A protein and the small-molecule ligand that binds it are described below.
Small molecule (SMILES): CC(=O)N[C@@H]1[C@@H](O)[C@H](O)[C@@H](CO)O[C@H]1O

Sequence of chain 1.B:
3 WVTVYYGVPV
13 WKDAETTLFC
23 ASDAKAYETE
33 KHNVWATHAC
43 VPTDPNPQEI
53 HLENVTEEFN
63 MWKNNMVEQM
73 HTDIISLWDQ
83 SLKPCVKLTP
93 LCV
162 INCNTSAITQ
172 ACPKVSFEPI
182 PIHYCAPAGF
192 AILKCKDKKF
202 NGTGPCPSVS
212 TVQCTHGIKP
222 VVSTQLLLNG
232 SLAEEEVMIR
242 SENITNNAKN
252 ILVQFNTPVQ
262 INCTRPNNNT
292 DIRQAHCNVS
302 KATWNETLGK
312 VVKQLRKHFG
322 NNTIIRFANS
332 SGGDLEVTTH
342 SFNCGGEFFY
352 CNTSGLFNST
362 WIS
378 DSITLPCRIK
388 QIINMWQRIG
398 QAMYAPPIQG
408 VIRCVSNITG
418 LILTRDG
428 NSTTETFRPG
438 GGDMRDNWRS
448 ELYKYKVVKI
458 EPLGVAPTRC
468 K

Binding-site contacts:
Ligand atom O5 contacts residue ASN247 of chain 1.B at 4.0 Å.
Ligand atom C5 contacts residue THR246 of chain 1.B at 3.5 Å.
Ligand atom O5 contacts residue THR246 of chain 1.B at 3.3 Å (h-bond).
Ligand atom N2 contacts residue ASN244 of chain 1.B at 2.9 Å (h-bond).
Ligand atom O7 contacts residue ASN244 of chain 1.B at 4.2 Å.
Ligand atom C1 contacts residue THR246 of chain 1.B at 4.2 Å.
Ligand atom C1 contacts residue ASN247 of chain 1.B at 4.1 Å.
Ligand atom C7 contacts residue ASN244 of chain 1.B at 3.7 Å.
Ligand atom C5 contacts residue ASN244 of chain 1.B at 3.7 Å.
Ligand atom O5 contacts residue ASN244 of chain 1.B at 2.4 Å (h-bond).
Ligand atom C3 contacts residue ASN244 of chain 1.B at 3.8 Å.
Ligand atom C2 contacts residue ASN244 of chain 1.B at 2.4 Å.
Ligand atom O6 contacts residue THR246 of chain 1.B at 4.4 Å.
Ligand atom C1 contacts residue ASN244 of chain 1.B at 1.4 Å.
Ligand atom C4 contacts residue ASN244 of chain 1.B at 4.2 Å.
Ligand atom C6 contacts residue THR246 of chain 1.B at 3.3 Å.
Ligand atom C1 contacts residue ILE245 of chain 1.B at 4.3 Å (hydrophobic).